The small molecule below binds the protein below.
Small molecule (SMILES): Nc1ncnc2c1ncn2[C@@H]1O[C@H](CO[P](=O)(O)O[P](=O)(O)NP(=O)(O)O)[C@@H](O)[C@H]1O

Sequence of chain 1.B:
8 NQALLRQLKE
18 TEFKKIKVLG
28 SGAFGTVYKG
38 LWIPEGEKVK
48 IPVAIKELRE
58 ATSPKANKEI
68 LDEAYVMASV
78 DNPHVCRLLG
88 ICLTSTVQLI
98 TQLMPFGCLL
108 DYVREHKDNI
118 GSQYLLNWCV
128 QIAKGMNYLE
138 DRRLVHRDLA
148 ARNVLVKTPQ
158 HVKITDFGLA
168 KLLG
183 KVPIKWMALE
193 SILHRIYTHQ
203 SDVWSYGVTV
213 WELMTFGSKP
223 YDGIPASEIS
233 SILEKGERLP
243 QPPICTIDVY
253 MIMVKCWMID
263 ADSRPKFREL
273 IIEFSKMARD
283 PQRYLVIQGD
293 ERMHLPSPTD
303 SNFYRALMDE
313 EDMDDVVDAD

Binding-site contacts:
Ligand atom O1A contacts residue ASP163 of chain 1.B at 2.9 Å (salt-bridge).
Ligand atom O2B contacts residue MG1 of chain 1.F at 2.0 Å.
Ligand atom O1G contacts residue ARG149 of chain 1.B at 2.8 Å (salt-bridge).
Ligand atom C2 contacts residue MET101 of chain 1.B at 3.4 Å (hydrophobic).
Ligand atom O2B contacts residue ASN150 of chain 1.B at 3.0 Å (h-bond).
Ligand atom O2A contacts residue VAL34 of chain 1.B at 3.5 Å.
Ligand atom PA contacts residue MG1 of chain 1.F at 3.2 Å.
Ligand atom PA contacts residue LYS53 of chain 1.B at 3.6 Å.
Ligand atom PG contacts residue MG1 of chain 1.F at 3.3 Å.
Ligand atom C5' contacts residue GLY27 of chain 1.B at 3.5 Å.
Ligand atom C5' contacts residue VAL34 of chain 1.B at 3.7 Å (hydrophobic).
Ligand atom C6 contacts residue LEU152 of chain 1.B at 3.6 Å (hydrophobic).
Ligand atom O3G contacts residue MG1 of chain 1.F at 1.9 Å.
Ligand atom O2G contacts residue PHE31 of chain 1.B at 3.7 Å.
Ligand atom O3G contacts residue ASN150 of chain 1.B at 2.9 Å (h-bond).
Ligand atom N1 contacts residue MET101 of chain 1.B at 3.0 Å (h-bond).
Ligand atom O2A contacts residue LYS53 of chain 1.B at 3.4 Å (salt-bridge).
Ligand atom O2G contacts residue ALA30 of chain 1.B at 3.0 Å (h-bond).
Ligand atom O1G contacts residue ASP145 of chain 1.B at 2.7 Å (salt-bridge).
Ligand atom O2A contacts residue GLY29 of chain 1.B at 3.3 Å (h-bond).
Ligand atom O3G contacts residue ASP163 of chain 1.B at 2.9 Å (salt-bridge).
Ligand atom O2A contacts residue SER28 of chain 1.B at 3.7 Å.
Ligand atom O3A contacts residue SER28 of chain 1.B at 3.7 Å.
Ligand atom O2' contacts residue CYS105 of chain 1.B at 3.6 Å.
Ligand atom O3A contacts residue MG1 of chain 1.F at 3.4 Å.
Ligand atom PG contacts residue ASP145 of chain 1.B at 3.7 Å.
Ligand atom O3A contacts residue GLY29 of chain 1.B at 3.5 Å (h-bond).
Ligand atom O1G contacts residue ASN150 of chain 1.B at 3.4 Å (h-bond).
Ligand atom PB contacts residue MG1 of chain 1.F at 3.1 Å.
Ligand atom O5' contacts residue VAL34 of chain 1.B at 3.5 Å.
Ligand atom N3B contacts residue ARG149 of chain 1.B at 3.6 Å (salt-bridge).
Ligand atom O1A contacts residue MG1 of chain 1.F at 2.0 Å.
Ligand atom N6 contacts residue LEU152 of chain 1.B at 3.5 Å.
Ligand atom O4' contacts residue VAL34 of chain 1.B at 3.5 Å.
Ligand atom O2A contacts residue GLY32 of chain 1.B at 3.4 Å (h-bond).
Ligand atom N6 contacts residue GLN99 of chain 1.B at 3.0 Å (h-bond).
Ligand atom C5' contacts residue SER28 of chain 1.B at 3.6 Å.
Ligand atom N3B contacts residue MG1 of chain 1.F at 3.7 Å.
Ligand atom N6 contacts residue ALA51 of chain 1.B at 3.5 Å.
Ligand atom O1A contacts residue LYS53 of chain 1.B at 2.8 Å (salt-bridge).